Sequence of chain 1.A:
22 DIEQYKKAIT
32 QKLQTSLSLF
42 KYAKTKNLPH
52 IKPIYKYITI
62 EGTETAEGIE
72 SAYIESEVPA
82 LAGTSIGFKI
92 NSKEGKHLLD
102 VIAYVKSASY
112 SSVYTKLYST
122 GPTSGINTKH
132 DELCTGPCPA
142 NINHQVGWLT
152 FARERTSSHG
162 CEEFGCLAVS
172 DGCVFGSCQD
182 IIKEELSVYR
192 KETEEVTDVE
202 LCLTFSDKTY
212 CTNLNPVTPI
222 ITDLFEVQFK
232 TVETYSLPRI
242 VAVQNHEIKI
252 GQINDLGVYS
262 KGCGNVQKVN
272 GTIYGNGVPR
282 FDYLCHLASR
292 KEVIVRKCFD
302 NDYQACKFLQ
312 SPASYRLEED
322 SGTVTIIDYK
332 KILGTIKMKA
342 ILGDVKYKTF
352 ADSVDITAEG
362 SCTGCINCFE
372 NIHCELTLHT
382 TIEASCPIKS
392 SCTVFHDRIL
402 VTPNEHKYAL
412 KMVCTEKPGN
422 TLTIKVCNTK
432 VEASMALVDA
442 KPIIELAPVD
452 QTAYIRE

The small molecule below binds the protein below.
Small molecule (SMILES): CC(=O)N[C@H]1[C@H](O[C@H]2[C@H](O)[C@@H](NC(C)=O)CO[C@@H]2CO[C@@H]2O[C@@H](C)[C@@H](O)[C@@H](O)[C@@H]2O)O[C@H](CO)[C@@H](O)[C@@H]1O

Sequence of chain 1.B:
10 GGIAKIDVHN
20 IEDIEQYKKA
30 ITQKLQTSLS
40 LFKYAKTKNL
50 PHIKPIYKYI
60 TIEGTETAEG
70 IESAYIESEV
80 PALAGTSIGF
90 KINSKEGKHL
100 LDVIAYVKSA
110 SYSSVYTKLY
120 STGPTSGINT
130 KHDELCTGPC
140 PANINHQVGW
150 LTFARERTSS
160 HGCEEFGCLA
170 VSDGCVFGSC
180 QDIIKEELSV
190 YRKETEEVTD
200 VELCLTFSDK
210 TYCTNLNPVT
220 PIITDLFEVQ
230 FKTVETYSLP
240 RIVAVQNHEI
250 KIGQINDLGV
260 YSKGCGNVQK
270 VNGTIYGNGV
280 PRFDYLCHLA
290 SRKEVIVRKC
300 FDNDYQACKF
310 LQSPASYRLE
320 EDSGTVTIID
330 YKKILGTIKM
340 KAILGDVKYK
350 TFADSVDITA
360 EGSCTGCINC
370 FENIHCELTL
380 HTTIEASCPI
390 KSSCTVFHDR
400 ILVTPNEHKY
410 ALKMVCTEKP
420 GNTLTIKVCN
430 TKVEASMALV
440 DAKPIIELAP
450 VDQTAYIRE

Binding-site contacts:
Ligand atom C5 contacts residue ASN271 of chain 1.B at 3.7 Å.
Ligand atom C7 contacts residue ASN271 of chain 1.B at 3.4 Å.
Ligand atom C4 contacts residue ASN271 of chain 1.B at 4.3 Å.
Ligand atom C2 contacts residue GLY272 of chain 1.B at 3.8 Å.
Ligand atom C8 contacts residue PRO443 of chain 1.A at 4.2 Å (hydrophobic).
Ligand atom O7 contacts residue ILE444 of chain 1.A at 3.4 Å (h-bond).
Ligand atom C8 contacts residue ALA441 of chain 1.A at 4.0 Å (hydrophobic).
Ligand atom O7 contacts residue PRO443 of chain 1.A at 3.7 Å.
Ligand atom C8 contacts residue ASN271 of chain 1.B at 4.5 Å.
Ligand atom C7 contacts residue LYS442 of chain 1.A at 4.4 Å.
Ligand atom C3 contacts residue THR273 of chain 1.B at 4.3 Å.
Ligand atom O7 contacts residue ASN271 of chain 1.B at 3.6 Å (h-bond).
Ligand atom C8 contacts residue ASP440 of chain 1.A at 3.7 Å.
Ligand atom C4 contacts residue THR273 of chain 1.B at 4.3 Å.
Ligand atom C8 contacts residue LYS442 of chain 1.A at 3.5 Å.
Ligand atom O3 contacts residue GLY272 of chain 1.B at 4.3 Å.
Ligand atom C2 contacts residue ASN271 of chain 1.B at 2.4 Å.
Ligand atom C3 contacts residue ASN271 of chain 1.B at 3.8 Å.
Ligand atom C1 contacts residue ASN271 of chain 1.B at 1.4 Å.
Ligand atom N2 contacts residue ASN271 of chain 1.B at 2.8 Å (h-bond).
Ligand atom O3 contacts residue THR273 of chain 1.B at 3.3 Å.
Ligand atom O7 contacts residue LYS442 of chain 1.A at 4.4 Å.
Ligand atom O5 contacts residue ASN271 of chain 1.B at 2.4 Å (h-bond).
Ligand atom C7 contacts residue ILE444 of chain 1.A at 4.3 Å (hydrophobic).
Ligand atom O4 contacts residue THR273 of chain 1.B at 3.4 Å.
Ligand atom C7 contacts residue PRO443 of chain 1.A at 4.2 Å (hydrophobic).
Ligand atom C8 contacts residue ILE444 of chain 1.A at 4.1 Å (hydrophobic).
Ligand atom O2 contacts residue GLY272 of chain 1.B at 3.6 Å.